Sequence of chain 1.A:
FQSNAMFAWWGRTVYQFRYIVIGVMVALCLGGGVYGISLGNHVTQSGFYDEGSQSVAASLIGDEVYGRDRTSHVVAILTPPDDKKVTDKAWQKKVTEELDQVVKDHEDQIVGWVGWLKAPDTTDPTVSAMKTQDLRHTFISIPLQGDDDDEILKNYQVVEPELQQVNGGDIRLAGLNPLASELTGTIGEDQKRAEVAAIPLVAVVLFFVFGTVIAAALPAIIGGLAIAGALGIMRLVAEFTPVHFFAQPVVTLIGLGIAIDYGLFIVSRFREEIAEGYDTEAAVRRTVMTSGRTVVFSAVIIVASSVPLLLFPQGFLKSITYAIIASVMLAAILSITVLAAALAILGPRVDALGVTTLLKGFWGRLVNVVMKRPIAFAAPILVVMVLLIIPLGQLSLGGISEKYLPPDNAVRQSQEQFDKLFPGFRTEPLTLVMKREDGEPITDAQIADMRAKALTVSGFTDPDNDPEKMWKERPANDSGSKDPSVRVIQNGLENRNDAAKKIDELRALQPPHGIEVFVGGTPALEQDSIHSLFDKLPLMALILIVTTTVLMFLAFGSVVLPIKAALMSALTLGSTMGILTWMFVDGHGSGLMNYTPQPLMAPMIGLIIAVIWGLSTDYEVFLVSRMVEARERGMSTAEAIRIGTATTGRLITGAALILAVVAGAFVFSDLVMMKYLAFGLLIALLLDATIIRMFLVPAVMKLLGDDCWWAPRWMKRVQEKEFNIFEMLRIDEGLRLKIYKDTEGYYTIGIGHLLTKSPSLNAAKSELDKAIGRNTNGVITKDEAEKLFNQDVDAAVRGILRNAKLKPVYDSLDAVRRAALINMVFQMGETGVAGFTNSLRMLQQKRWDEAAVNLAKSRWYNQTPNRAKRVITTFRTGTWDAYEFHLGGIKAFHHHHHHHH

Binding-site contacts:
Ligand atom CBB contacts residue GLY704 of chain 1.A at 3.3 Å.
Ligand atom CBB contacts residue PHE708 of chain 1.A at 3.6 Å (hydrophobic).
Ligand atom CBC contacts residue ALA705 of chain 1.A at 4.3 Å (hydrophobic).
Ligand atom O6 contacts residue PHE708 of chain 1.A at 3.7 Å.
Ligand atom CBD contacts residue VAL701 of chain 1.A at 3.8 Å (hydrophobic).
Ligand atom C6 contacts residue ARG201 of chain 1.A at 4.5 Å.
Ligand atom CAR contacts residue ASN634 of chain 1.A at 3.8 Å.
Ligand atom CBG contacts residue VAL701 of chain 1.A at 4.3 Å (hydrophobic).
Ligand atom CBC contacts residue LEU209 of chain 1.A at 4.0 Å (hydrophobic).
Ligand atom OAU contacts residue ASN634 of chain 1.A at 2.7 Å (h-bond).
Ligand atom CBF contacts residue GLY704 of chain 1.A at 3.8 Å.
Ligand atom CBF contacts residue VAL701 of chain 1.A at 4.4 Å (hydrophobic).
Ligand atom CBC contacts residue ALA205 of chain 1.A at 4.4 Å (hydrophobic).
Ligand atom CBA contacts residue GLY704 of chain 1.A at 4.2 Å.
Ligand atom CAX contacts residue PHE708 of chain 1.A at 3.8 Å (hydrophobic).
Ligand atom CBH contacts residue ALA700 of chain 1.A at 4.2 Å (hydrophobic).
Ligand atom CBD contacts residue ALA705 of chain 1.A at 4.0 Å (hydrophobic).
Ligand atom CBF contacts residue ALA700 of chain 1.A at 4.0 Å (hydrophobic).
Ligand atom CBD contacts residue LEU209 of chain 1.A at 3.8 Å (hydrophobic).
Ligand atom CBB contacts residue ALA705 of chain 1.A at 3.7 Å (hydrophobic).
Ligand atom CAT contacts residue ASP448 of chain 1.A at 4.3 Å.
Ligand atom CAP contacts residue ASN634 of chain 1.A at 4.4 Å.
Ligand atom CAY contacts residue ARG201 of chain 1.A at 4.2 Å.
Ligand atom OAQ contacts residue PHE708 of chain 1.A at 3.6 Å.
Ligand atom CAZ contacts residue PHE708 of chain 1.A at 4.5 Å (hydrophobic).
Ligand atom C4 contacts residue ARG201 of chain 1.A at 3.9 Å.
Ligand atom CBI contacts residue ALA700 of chain 1.A at 4.2 Å (hydrophobic).
Ligand atom CBE contacts residue ALA705 of chain 1.A at 4.4 Å (hydrophobic).
Ligand atom CAT contacts residue ASN634 of chain 1.A at 3.5 Å.
Ligand atom C3 contacts residue ARG201 of chain 1.A at 4.5 Å.
Ligand atom CBD contacts residue GLY704 of chain 1.A at 4.0 Å.
Ligand atom CBC contacts residue GLY704 of chain 1.A at 4.3 Å.
Ligand atom CAY contacts residue ALA205 of chain 1.A at 4.4 Å (hydrophobic).
Ligand atom CAZ contacts residue ALA205 of chain 1.A at 3.5 Å (hydrophobic).
Ligand atom CBH contacts residue VAL701 of chain 1.A at 4.2 Å (hydrophobic).
Ligand atom C5 contacts residue ARG201 of chain 1.A at 4.3 Å.
Ligand atom CBE contacts residue GLY704 of chain 1.A at 3.8 Å.
Ligand atom CBA contacts residue PHE708 of chain 1.A at 3.3 Å (hydrophobic).
Ligand atom OAU contacts residue ASP448 of chain 1.A at 4.0 Å.
Ligand atom O4 contacts residue ARG201 of chain 1.A at 2.6 Å (salt-bridge).

This protein binds this small molecule.
Small molecule (SMILES): CCCCCCCCCCCCOC[C@H]1O[C@H](O[C@H]2O[C@H](CO)[C@@H](O)[C@H](O)[C@H]2O)[C@H](O)[C@@H](O)[C@@H]1O